A protein and the small-molecule ligand that binds it are described below.
Small molecule (SMILES): Nc1ncnc2c1ncn2[C@@H]1O[C@H](CO[P](=O)(O)O[P](=O)(O)OP(=O)(O)O)C[C@H]1O

Sequence of chain 1.J:
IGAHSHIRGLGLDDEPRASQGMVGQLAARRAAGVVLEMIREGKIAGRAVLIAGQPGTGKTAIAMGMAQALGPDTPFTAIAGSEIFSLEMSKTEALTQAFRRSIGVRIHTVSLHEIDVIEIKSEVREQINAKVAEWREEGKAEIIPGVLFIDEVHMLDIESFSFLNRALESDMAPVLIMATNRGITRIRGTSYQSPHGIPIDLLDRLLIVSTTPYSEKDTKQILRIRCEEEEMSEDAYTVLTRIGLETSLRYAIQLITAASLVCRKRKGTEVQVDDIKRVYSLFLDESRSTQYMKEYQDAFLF

Sequence of chain 1.I:
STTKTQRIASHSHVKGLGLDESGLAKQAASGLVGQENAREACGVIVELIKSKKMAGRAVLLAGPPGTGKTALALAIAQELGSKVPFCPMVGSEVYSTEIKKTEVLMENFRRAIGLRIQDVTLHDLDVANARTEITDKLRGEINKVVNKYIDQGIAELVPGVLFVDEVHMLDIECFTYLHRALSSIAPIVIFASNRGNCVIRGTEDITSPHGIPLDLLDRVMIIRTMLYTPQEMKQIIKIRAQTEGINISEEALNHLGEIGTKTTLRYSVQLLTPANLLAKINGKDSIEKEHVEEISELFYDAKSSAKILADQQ

Binding-site contacts:
Ligand atom O2A contacts residue HIS28 of chain 1.J at 3.0 Å.
Ligand atom O2A contacts residue THR87 of chain 1.J at 3.4 Å.
Ligand atom C2' contacts residue HIS28 of chain 1.J at 3.6 Å.
Ligand atom C3' contacts residue HIS28 of chain 1.J at 3.5 Å.
Ligand atom O2' contacts residue HIS30 of chain 1.J at 2.8 Å (h-bond).
Ligand atom O1A contacts residue GLY85 of chain 1.J at 2.9 Å (h-bond).
Ligand atom O3B contacts residue THR87 of chain 1.J at 3.2 Å (h-bond).
Ligand atom O2G contacts residue GLY83 of chain 1.J at 3.6 Å.
Ligand atom O1B contacts residue LYS86 of chain 1.J at 3.0 Å (salt-bridge).
Ligand atom C6 contacts residue TYR265 of chain 1.J at 3.4 Å (hydrophobic).
Ligand atom O1B contacts residue GLY83 of chain 1.J at 2.8 Å (h-bond).
Ligand atom PG contacts residue ASP202 of chain 1.J at 3.3 Å.
Ligand atom N1 contacts residue MET49 of chain 1.J at 3.5 Å.
Ligand atom O1B contacts residue THR84 of chain 1.J at 3.2 Å (h-bond).
Ligand atom C2 contacts residue VAL50 of chain 1.J at 3.4 Å (hydrophobic).
Ligand atom N3 contacts residue HIS30 of chain 1.J at 3.5 Å (h-bond).
Ligand atom O1G contacts residue ASP202 of chain 1.J at 3.0 Å (salt-bridge).
Ligand atom O1B contacts residue GLN81 of chain 1.J at 3.7 Å.
Ligand atom N6 contacts residue TYR265 of chain 1.J at 2.8 Å (h-bond).
Ligand atom N7 contacts residue GLY85 of chain 1.J at 3.3 Å.
Ligand atom PA contacts residue GLY83 of chain 1.J at 3.7 Å.
Ligand atom O3A contacts residue GLY83 of chain 1.J at 3.2 Å.
Ligand atom O3G contacts residue ASP202 of chain 1.J at 3.1 Å (salt-bridge).
Ligand atom C6 contacts residue VAL50 of chain 1.J at 3.2 Å (hydrophobic).
Ligand atom N1 contacts residue VAL50 of chain 1.J at 2.9 Å (h-bond).
Ligand atom O1A contacts residue GLY83 of chain 1.J at 3.2 Å.
Ligand atom N6 contacts residue GLN52 of chain 1.J at 3.6 Å.
Ligand atom PB contacts residue GLY83 of chain 1.J at 3.5 Å.
Ligand atom O3B contacts residue ASP202 of chain 1.J at 3.5 Å (salt-bridge).
Ligand atom N6 contacts residue VAL50 of chain 1.J at 2.8 Å (h-bond).
Ligand atom PB contacts residue THR87 of chain 1.J at 3.5 Å.
Ligand atom O2B contacts residue LYS86 of chain 1.J at 3.0 Å (salt-bridge).
Ligand atom O2B contacts residue GLY85 of chain 1.J at 3.6 Å.
Ligand atom O2' contacts residue HIS28 of chain 1.J at 2.9 Å (h-bond).
Ligand atom C5 contacts residue TYR265 of chain 1.J at 3.2 Å (hydrophobic).
Ligand atom O1A contacts residue THR84 of chain 1.J at 3.7 Å.
Ligand atom N7 contacts residue TYR265 of chain 1.J at 2.6 Å (h-bond).
Ligand atom O2B contacts residue THR87 of chain 1.J at 2.7 Å (h-bond).
Ligand atom C2 contacts residue GLY48 of chain 1.J at 3.4 Å.
Ligand atom O4' contacts residue LEU302 of chain 1.J at 3.3 Å.